A protein and the small-molecule ligand that binds it are described below.
Small molecule (SMILES): CC(C)C[C@@H](NC(=O)[C@H](C)NC(=O)CNC(=O)[C@@H](NC=O)C(C)C)C(=O)N[C@@H](C)C(=O)N[C@@H](C(=O)N[C@H](C(=O)N[C@@H](C(=O)N[C@@H](CC1=c2ccccc2=NC1)C(=O)N[C@H](CC(C)C)C(=O)N[C@@H](CC1=CN=C2CC=CC=C12)C(=O)N[C@H](CC(C)C)C(=O)N[C@@H](CC1=c2ccccc2=NC1)C(=O)N[C@H](CC(C)C)C(=O)N[C@@H](CC1=CN=C2C=CC=CC12)C(=O)NCCO)C(C)C)C(C)C)C(C)C

Binding-site contacts:
Ligand atom O contacts residue DLE12 of chain 1.F at 2.9 Å (h-bond).
Ligand atom N contacts residue DLE12 of chain 1.F at 2.9 Å (h-bond).
Ligand atom CA contacts residue ALA5 of chain 1.F at 3.3 Å (hydrophobic).
Ligand atom O contacts residue DLE14 of chain 1.F at 2.8 Å (h-bond).
Ligand atom N contacts residue FVA1 of chain 1.F at 2.9 Å (h-bond).
Ligand atom C contacts residue TRP11 of chain 1.F at 3.3 Å (hydrophobic).
Ligand atom CA contacts residue DLE10 of chain 1.F at 3.3 Å.
Ligand atom N contacts residue TRP9 of chain 1.F at 2.8 Å (h-bond).
Ligand atom O contacts residue DVA8 of chain 1.F at 2.9 Å (h-bond).
Ligand atom O contacts residue VAL7 of chain 1.F at 3.0 Å (h-bond).
Ligand atom O contacts residue TRP9 of chain 1.F at 2.8 Å (h-bond).
Ligand atom CA contacts residue DVA6 of chain 1.F at 3.3 Å.
Ligand atom N contacts residue DLE14 of chain 1.F at 2.9 Å (h-bond).
Ligand atom O contacts residue TRP11 of chain 1.F at 3.3 Å.
Ligand atom O contacts residue TRP13 of chain 1.F at 2.8 Å (h-bond).
Ligand atom O contacts residue DVA6 of chain 1.F at 2.9 Å (h-bond).
Ligand atom N contacts residue TRP13 of chain 1.F at 3.0 Å (h-bond).
Ligand atom O contacts residue TRP9 of chain 1.F at 3.4 Å.
Ligand atom CA contacts residue TRP9 of chain 1.F at 3.2 Å (hydrophobic).
Ligand atom O contacts residue ALA5 of chain 1.F at 2.9 Å (h-bond).
Ligand atom O contacts residue DLE10 of chain 1.F at 2.8 Å (h-bond).
Ligand atom CD1 contacts residue TRP11 of chain 1.F at 3.2 Å (hydrophobic).
Ligand atom N contacts residue VAL7 of chain 1.F at 2.9 Å (h-bond).
Ligand atom O contacts residue DVA8 of chain 1.F at 3.3 Å.
Ligand atom N contacts residue DVA6 of chain 1.F at 3.0 Å (h-bond).
Ligand atom O contacts residue TRP11 of chain 1.F at 3.0 Å (h-bond).
Ligand atom CB contacts residue TRP9 of chain 1.F at 3.3 Å (hydrophobic).
Ligand atom O contacts residue FVA1 of chain 1.F at 2.8 Å (h-bond).
Ligand atom O contacts residue ETA16 of chain 1.F at 2.9 Å (h-bond).
Ligand atom O contacts residue ALA3 of chain 1.F at 2.9 Å (h-bond).
Ligand atom O contacts residue ALA5 of chain 1.F at 3.3 Å.
Ligand atom O contacts residue DLE4 of chain 1.F at 3.2 Å.
Ligand atom N contacts residue ALA5 of chain 1.F at 2.8 Å (h-bond).
Ligand atom N contacts residue DVA8 of chain 1.F at 2.8 Å (h-bond).
Ligand atom N contacts residue DLE10 of chain 1.F at 2.9 Å (h-bond).
Ligand atom N contacts residue TRP11 of chain 1.F at 2.8 Å (h-bond).
Ligand atom N contacts residue ALA3 of chain 1.F at 2.9 Å (h-bond).
Ligand atom CA contacts residue DLE4 of chain 1.F at 3.3 Å.
Ligand atom O contacts residue DLE4 of chain 1.F at 2.8 Å (h-bond).
Ligand atom N contacts residue DLE4 of chain 1.F at 2.8 Å (h-bond).

Sequence of chain 1.F:
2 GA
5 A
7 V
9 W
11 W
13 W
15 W